Binding-site contacts:
Ligand atom O contacts residue GLN203 of chain 3.B at 1.3 Å (h-bond).
Ligand atom CA contacts residue GLN203 of chain 3.B at 3.5 Å.
Ligand atom C contacts residue VAL127 of chain 3.B at 3.0 Å (hydrophobic).
Ligand atom CB contacts residue ILE104 of chain 3.B at 3.5 Å (hydrophobic).
Ligand atom CB contacts residue GLY105 of chain 3.B at 3.2 Å.
Ligand atom CD1 contacts residue GLN203 of chain 3.B at 3.4 Å.
Ligand atom CA contacts residue TYR162 of chain 3.B at 3.5 Å (hydrophobic).
Ligand atom O contacts residue VAL127 of chain 3.B at 1.8 Å (h-bond).
Ligand atom C contacts residue GLN203 of chain 3.B at 2.2 Å.
Ligand atom O contacts residue SER163 of chain 3.B at 3.6 Å (h-bond).
Ligand atom N contacts residue LEU161 of chain 3.B at 3.3 Å (h-bond).
Ligand atom CA contacts residue VAL127 of chain 3.B at 3.6 Å (hydrophobic).
Ligand atom O contacts residue PHE126 of chain 3.B at 2.8 Å.
Ligand atom CD2 contacts residue PHE126 of chain 3.B at 3.3 Å (hydrophobic).
Ligand atom C contacts residue TYR162 of chain 3.B at 3.5 Å (hydrophobic).
Ligand atom CG contacts residue PHE126 of chain 3.B at 3.7 Å (hydrophobic).
Ligand atom N contacts residue GLN203 of chain 3.B at 3.7 Å.
Ligand atom O contacts residue TYR162 of chain 3.B at 3.4 Å.
Ligand atom CE contacts residue ARG165 of chain 3.B at 2.8 Å.
Ligand atom CD contacts residue GLN203 of chain 3.B at 2.8 Å.
Ligand atom CA contacts residue LEU161 of chain 3.B at 3.2 Å (hydrophobic).
Ligand atom CB contacts residue VAL125 of chain 3.B at 2.6 Å (hydrophobic).
Ligand atom C contacts residue VAL127 of chain 3.B at 3.5 Å (hydrophobic).
Ligand atom CB contacts residue TYR162 of chain 3.B at 2.6 Å (hydrophobic).
Ligand atom CA contacts residue ILE130 of chain 3.B at 3.3 Å (hydrophobic).
Ligand atom O contacts residue VAL127 of chain 3.B at 2.2 Å.
Ligand atom CG contacts residue TYR162 of chain 3.B at 3.1 Å (hydrophobic).
Ligand atom O contacts residue LEU161 of chain 3.B at 3.3 Å (h-bond).
Ligand atom N contacts residue VAL125 of chain 3.B at 3.5 Å (h-bond).
Ligand atom CB contacts residue ILE130 of chain 3.B at 3.4 Å (hydrophobic).
Ligand atom CA contacts residue VAL125 of chain 3.B at 3.1 Å (hydrophobic).
Ligand atom O contacts residue LEU103 of chain 3.B at 3.6 Å.
Ligand atom O contacts residue ILE130 of chain 3.B at 3.5 Å.
Ligand atom N contacts residue GLN203 of chain 3.B at 2.9 Å (h-bond).
Ligand atom C contacts residue ILE130 of chain 3.B at 3.7 Å (hydrophobic).
Ligand atom CD2 contacts residue LEU161 of chain 3.B at 3.4 Å (hydrophobic).
Ligand atom CD1 contacts residue TYR162 of chain 3.B at 2.8 Å (hydrophobic).
Ligand atom CA contacts residue PHE126 of chain 3.B at 3.2 Å (hydrophobic).
Ligand atom N contacts residue GLY105 of chain 3.B at 3.1 Å (h-bond).
Ligand atom SD contacts residue ARG165 of chain 3.B at 2.3 Å (salt-bridge).

This protein binds this small molecule.
Small molecule (SMILES): CSCC[C@H](NC(=O)[C@@H]1CCCN1C(=O)[C@H](CC(C)C)NC(=O)[C@H](CC(C)C)NC(=O)[C@H](CCCCN)NC(=O)[C@H](C)NC(=O)[C@H](CCCCN)NC(=O)[C@@H](N)CCCN=C(N)N)C(=O)N[C@@H](CCC(=O)O)C(=O)N[C@@H](CCC(=O)O)C(=O)N[C@@H](C)C(=O)N[C@@H](CC(C)C)C(=O)N[C@@H](CC(C)C)C(=O)N1CCC[C@H]1C=O

Sequence of chain 3.B:
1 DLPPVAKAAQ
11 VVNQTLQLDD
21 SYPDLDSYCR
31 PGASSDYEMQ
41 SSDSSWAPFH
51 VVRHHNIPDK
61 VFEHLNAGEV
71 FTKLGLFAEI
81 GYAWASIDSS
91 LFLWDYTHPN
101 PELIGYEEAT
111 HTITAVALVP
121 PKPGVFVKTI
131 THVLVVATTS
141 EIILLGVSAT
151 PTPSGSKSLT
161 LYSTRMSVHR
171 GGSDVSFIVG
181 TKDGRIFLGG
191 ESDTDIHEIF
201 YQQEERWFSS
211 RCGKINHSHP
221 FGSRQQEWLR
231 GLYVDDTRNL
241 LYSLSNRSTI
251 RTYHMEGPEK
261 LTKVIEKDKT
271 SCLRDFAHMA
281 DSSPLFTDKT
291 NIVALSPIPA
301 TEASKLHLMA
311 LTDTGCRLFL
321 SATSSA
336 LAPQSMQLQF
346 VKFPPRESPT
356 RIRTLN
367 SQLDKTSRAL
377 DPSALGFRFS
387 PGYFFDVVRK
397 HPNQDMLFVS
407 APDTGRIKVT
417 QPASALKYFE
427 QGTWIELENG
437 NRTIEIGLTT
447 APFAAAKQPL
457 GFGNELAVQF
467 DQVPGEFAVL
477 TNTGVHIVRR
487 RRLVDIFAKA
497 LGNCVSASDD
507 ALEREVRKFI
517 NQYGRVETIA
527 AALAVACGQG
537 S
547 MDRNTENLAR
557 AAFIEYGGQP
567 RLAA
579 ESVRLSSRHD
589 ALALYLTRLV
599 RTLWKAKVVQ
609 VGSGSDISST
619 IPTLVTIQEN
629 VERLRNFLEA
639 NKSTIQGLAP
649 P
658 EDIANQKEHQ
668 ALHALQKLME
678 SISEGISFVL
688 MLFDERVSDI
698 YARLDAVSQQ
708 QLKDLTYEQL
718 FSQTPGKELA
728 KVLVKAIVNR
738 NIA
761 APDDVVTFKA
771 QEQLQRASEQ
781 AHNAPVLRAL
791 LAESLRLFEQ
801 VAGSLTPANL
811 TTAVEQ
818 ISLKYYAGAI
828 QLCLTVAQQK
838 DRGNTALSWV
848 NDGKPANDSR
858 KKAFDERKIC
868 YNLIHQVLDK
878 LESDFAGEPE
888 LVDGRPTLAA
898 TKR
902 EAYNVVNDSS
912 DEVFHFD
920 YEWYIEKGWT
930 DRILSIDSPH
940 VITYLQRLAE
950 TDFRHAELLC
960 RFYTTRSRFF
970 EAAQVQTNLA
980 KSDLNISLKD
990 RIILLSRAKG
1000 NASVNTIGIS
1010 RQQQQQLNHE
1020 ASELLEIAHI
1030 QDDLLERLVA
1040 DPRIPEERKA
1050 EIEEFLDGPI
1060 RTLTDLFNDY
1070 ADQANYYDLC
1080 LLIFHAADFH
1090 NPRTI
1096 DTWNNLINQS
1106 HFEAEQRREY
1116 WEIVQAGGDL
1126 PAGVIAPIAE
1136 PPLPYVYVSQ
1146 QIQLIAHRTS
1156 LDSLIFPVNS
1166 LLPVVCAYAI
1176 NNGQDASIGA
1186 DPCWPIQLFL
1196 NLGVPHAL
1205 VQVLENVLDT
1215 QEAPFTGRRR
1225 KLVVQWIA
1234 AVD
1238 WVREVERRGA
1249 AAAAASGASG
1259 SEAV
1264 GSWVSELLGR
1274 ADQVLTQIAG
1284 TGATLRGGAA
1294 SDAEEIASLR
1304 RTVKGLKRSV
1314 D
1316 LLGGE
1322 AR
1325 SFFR